A small-molecule ligand and the protein it binds are described below.
Small molecule (SMILES): CC(=O)N[C@@H]1[C@@H](O)[C@H](O)[C@@H](CO)O[C@H]1O

Sequence of chain 1.A:
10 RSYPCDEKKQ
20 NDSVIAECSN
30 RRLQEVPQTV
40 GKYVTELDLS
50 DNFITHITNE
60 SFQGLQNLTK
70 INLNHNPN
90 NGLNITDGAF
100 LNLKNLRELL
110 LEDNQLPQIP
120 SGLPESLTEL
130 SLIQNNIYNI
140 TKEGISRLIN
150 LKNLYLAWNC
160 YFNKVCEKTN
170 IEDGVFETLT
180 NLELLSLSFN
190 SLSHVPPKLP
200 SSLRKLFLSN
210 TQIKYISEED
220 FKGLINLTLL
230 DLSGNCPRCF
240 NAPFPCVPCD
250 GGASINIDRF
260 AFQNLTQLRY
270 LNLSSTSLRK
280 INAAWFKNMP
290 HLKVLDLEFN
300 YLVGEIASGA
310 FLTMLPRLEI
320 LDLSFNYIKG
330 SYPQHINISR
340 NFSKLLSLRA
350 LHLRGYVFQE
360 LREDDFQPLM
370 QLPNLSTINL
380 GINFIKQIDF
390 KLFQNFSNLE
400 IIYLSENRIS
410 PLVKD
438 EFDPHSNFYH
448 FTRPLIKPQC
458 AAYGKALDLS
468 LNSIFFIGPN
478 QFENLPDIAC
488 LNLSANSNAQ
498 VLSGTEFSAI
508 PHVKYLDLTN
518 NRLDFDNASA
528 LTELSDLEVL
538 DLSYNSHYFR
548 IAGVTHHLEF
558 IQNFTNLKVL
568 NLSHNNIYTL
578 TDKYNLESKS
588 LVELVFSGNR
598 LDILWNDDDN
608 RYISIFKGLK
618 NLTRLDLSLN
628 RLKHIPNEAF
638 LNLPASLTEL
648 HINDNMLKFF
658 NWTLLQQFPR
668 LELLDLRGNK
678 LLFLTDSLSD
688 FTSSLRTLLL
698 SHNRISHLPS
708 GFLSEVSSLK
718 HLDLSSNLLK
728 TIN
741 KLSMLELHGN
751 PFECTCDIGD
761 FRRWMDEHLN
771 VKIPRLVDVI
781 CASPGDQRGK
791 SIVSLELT

Binding-site contacts:
Ligand atom O7 contacts residue ASN225 of chain 1.A at 4.2 Å.
Ligand atom O7 contacts residue SER201 of chain 1.A at 4.0 Å.
Ligand atom C5 contacts residue ARG203 of chain 1.A at 3.6 Å.
Ligand atom C2 contacts residue ASN225 of chain 1.A at 2.5 Å.
Ligand atom O6 contacts residue ARG203 of chain 1.A at 3.0 Å (salt-bridge).
Ligand atom C8 contacts residue SER200 of chain 1.A at 3.6 Å.
Ligand atom C1 contacts residue ARG203 of chain 1.A at 3.8 Å.
Ligand atom C4 contacts residue ASN225 of chain 1.A at 4.2 Å.
Ligand atom C7 contacts residue ASN225 of chain 1.A at 3.9 Å.
Ligand atom C5 contacts residue ASN225 of chain 1.A at 3.7 Å.
Ligand atom O5 contacts residue ASN225 of chain 1.A at 2.4 Å (h-bond).
Ligand atom C1 contacts residue ASN225 of chain 1.A at 1.4 Å.
Ligand atom O7 contacts residue SER200 of chain 1.A at 4.5 Å.
Ligand atom N2 contacts residue ASN225 of chain 1.A at 3.1 Å (h-bond).
Ligand atom C3 contacts residue ASN225 of chain 1.A at 3.9 Å.
Ligand atom C7 contacts residue SER200 of chain 1.A at 4.4 Å.
Ligand atom C6 contacts residue ARG203 of chain 1.A at 3.5 Å.
Ligand atom C4 contacts residue ARG203 of chain 1.A at 4.5 Å.
Ligand atom O5 contacts residue ARG203 of chain 1.A at 2.7 Å (salt-bridge).